Sequence of chain 4.E:
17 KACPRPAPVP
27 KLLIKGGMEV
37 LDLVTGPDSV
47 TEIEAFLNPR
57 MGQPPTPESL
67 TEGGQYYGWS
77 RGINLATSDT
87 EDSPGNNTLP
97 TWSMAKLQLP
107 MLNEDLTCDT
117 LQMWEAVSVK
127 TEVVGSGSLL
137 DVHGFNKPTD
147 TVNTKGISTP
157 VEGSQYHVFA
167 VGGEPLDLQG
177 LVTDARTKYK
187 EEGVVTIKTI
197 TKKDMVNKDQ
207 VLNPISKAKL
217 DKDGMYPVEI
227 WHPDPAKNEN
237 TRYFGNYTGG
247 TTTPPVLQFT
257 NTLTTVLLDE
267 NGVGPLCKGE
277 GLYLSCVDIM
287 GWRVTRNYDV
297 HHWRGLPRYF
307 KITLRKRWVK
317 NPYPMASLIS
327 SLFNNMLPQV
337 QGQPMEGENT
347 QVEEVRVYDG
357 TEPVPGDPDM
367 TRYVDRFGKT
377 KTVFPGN

This protein binds this small molecule.
Small molecule (SMILES): CC(=O)N[C@H]1[C@H]([C@H](O)[C@H](O)CO)O[C@@](O[C@H]2[C@@H](O)[C@@H](CO)O[C@@H](O[C@H]3[C@H](O)[C@@H](O)[C@H](O)O[C@@H]3CO)[C@@H]2O)(C(=O)O)C[C@@H]1O

Sequence of chain 4.A:
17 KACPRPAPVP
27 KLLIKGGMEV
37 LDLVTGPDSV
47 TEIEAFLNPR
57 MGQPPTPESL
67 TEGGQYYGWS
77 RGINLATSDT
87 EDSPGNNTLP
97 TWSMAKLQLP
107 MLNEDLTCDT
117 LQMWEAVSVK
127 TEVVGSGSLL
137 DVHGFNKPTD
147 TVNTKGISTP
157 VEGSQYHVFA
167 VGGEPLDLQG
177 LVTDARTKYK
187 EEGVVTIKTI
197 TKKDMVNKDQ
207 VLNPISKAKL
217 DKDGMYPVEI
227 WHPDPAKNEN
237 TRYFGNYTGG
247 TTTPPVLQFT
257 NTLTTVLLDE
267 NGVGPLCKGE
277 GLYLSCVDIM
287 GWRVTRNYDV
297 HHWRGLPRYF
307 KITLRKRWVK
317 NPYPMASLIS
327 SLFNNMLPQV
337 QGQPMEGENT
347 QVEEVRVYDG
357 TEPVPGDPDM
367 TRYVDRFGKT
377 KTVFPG

Binding-site contacts:
Ligand atom C3 contacts residue GLY78 of chain 4.E at 4.2 Å.
Ligand atom O4 contacts residue TYR72 of chain 4.E at 3.9 Å.
Ligand atom O4 contacts residue THR291 of chain 4.E at 3.4 Å.
Ligand atom C8 contacts residue TYR72 of chain 4.E at 4.2 Å (hydrophobic).
Ligand atom C4 contacts residue TYR72 of chain 4.E at 3.2 Å (hydrophobic).
Ligand atom C11 contacts residue ASP85 of chain 4.A at 3.8 Å.
Ligand atom O10 contacts residue ASN293 of chain 4.E at 3.8 Å.
Ligand atom O6 contacts residue GLY78 of chain 4.E at 3.8 Å.
Ligand atom C1 contacts residue TYR72 of chain 4.E at 3.7 Å (hydrophobic).
Ligand atom O1A contacts residue ARG77 of chain 4.E at 3.1 Å (salt-bridge).
Ligand atom C4 contacts residue GLY78 of chain 4.E at 3.4 Å.
Ligand atom O3 contacts residue GLY78 of chain 4.E at 3.6 Å.
Ligand atom O6 contacts residue THR94 of chain 4.E at 3.7 Å.
Ligand atom O6 contacts residue ARG77 of chain 4.E at 4.0 Å.
Ligand atom O4 contacts residue ILE79 of chain 4.E at 3.4 Å (h-bond).
Ligand atom C1 contacts residue ARG77 of chain 4.E at 3.4 Å.
Ligand atom C6 contacts residue TYR72 of chain 4.E at 3.5 Å (hydrophobic).
Ligand atom O4 contacts residue HIS298 of chain 4.E at 3.1 Å (h-bond).
Ligand atom C5 contacts residue TYR72 of chain 4.E at 3.5 Å (hydrophobic).
Ligand atom O10 contacts residue THR291 of chain 4.E at 4.0 Å.
Ligand atom O4 contacts residue VAL296 of chain 4.E at 4.2 Å.
Ligand atom C7 contacts residue TYR72 of chain 4.E at 4.2 Å (hydrophobic).
Ligand atom O1B contacts residue ARG77 of chain 4.E at 2.8 Å (salt-bridge).
Ligand atom O1A contacts residue TYR72 of chain 4.E at 3.4 Å.
Ligand atom C10 contacts residue TYR72 of chain 4.E at 4.2 Å (hydrophobic).
Ligand atom O6 contacts residue ASN93 of chain 4.E at 2.8 Å (h-bond).
Ligand atom O1B contacts residue TYR72 of chain 4.E at 3.7 Å.
Ligand atom C6 contacts residue ASN93 of chain 4.E at 3.5 Å.
Ligand atom O3 contacts residue VAL296 of chain 4.E at 4.2 Å.
Ligand atom O1A contacts residue GLY78 of chain 4.E at 3.6 Å (h-bond).
Ligand atom C3 contacts residue GLY78 of chain 4.E at 4.1 Å.
Ligand atom C4 contacts residue HIS298 of chain 4.E at 3.7 Å.
Ligand atom C3 contacts residue HIS298 of chain 4.E at 3.6 Å.
Ligand atom C4 contacts residue ARG77 of chain 4.E at 4.2 Å.
Ligand atom O8 contacts residue TYR72 of chain 4.E at 3.2 Å (h-bond).
Ligand atom C5 contacts residue ASN93 of chain 4.E at 4.3 Å.
Ligand atom O4 contacts residue GLY78 of chain 4.E at 3.1 Å.
Ligand atom C3 contacts residue VAL296 of chain 4.E at 3.5 Å (hydrophobic).
Ligand atom C2 contacts residue GLY78 of chain 4.E at 4.2 Å.
Ligand atom N5 contacts residue TYR72 of chain 4.E at 3.2 Å (h-bond).